Sequence of chain 2.A:
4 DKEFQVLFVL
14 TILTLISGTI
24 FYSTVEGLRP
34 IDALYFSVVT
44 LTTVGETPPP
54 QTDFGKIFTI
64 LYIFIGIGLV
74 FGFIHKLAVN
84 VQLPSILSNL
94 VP

This protein binds this small molecule.
Small molecule (SMILES): NCC(=O)O

Binding-site contacts:
Ligand atom CA contacts residue HIS78 of chain 2.B at 3.8 Å.
Ligand atom N contacts residue GLY71 of chain 2.A at 4.0 Å.
Ligand atom OXT contacts residue ILE77 of chain 2.B at 4.3 Å.
Ligand atom O contacts residue PHE74 of chain 2.B at 4.0 Å.
Ligand atom OXT contacts residue PHE74 of chain 2.A at 3.9 Å.
Ligand atom OXT contacts residue ILE70 of chain 2.A at 3.8 Å.
Ligand atom OXT contacts residue PHE74 of chain 2.B at 4.4 Å.
Ligand atom N contacts residue HIS78 of chain 2.B at 4.5 Å.

Sequence of chain 2.B:
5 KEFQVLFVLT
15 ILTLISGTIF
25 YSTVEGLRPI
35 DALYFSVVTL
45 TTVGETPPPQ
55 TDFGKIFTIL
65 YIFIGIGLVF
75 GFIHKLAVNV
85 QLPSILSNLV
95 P